Sequence of chain 1.B:
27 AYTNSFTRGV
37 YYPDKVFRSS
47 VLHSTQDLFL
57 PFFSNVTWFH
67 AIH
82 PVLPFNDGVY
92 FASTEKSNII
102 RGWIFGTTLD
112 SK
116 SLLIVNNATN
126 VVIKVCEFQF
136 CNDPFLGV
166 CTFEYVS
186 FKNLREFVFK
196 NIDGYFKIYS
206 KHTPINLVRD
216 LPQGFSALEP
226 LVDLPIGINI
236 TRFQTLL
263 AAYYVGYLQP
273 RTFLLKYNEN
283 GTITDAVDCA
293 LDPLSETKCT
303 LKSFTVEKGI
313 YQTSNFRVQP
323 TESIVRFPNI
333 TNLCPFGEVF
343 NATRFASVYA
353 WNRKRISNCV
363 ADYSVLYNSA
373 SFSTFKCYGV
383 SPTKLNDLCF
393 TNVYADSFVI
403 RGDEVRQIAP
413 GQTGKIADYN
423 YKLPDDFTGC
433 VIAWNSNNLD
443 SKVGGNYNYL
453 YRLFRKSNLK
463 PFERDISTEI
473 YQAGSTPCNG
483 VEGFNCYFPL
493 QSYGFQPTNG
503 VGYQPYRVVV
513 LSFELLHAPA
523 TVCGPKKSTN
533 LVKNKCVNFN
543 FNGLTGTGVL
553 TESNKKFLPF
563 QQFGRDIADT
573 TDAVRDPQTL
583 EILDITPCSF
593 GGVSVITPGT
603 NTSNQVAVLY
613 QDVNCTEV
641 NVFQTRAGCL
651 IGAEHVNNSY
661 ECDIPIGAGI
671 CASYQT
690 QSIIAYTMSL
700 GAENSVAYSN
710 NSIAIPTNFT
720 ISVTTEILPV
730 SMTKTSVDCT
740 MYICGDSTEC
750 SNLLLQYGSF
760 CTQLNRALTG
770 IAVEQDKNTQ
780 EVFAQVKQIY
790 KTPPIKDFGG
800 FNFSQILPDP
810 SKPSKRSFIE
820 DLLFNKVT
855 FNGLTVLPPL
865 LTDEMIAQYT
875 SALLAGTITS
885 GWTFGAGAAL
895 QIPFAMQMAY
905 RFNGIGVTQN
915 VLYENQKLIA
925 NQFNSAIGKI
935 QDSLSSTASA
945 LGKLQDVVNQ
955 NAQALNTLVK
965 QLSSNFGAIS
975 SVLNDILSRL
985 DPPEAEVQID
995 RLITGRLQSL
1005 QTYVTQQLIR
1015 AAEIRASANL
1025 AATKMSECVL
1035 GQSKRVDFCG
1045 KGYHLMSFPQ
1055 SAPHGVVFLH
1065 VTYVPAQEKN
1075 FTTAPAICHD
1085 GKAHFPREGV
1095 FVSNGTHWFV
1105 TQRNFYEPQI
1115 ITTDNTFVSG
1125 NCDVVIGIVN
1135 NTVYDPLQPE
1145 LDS

Binding-site contacts:
Ligand atom C6 contacts residue ASN61 of chain 1.B at 4.1 Å.
Ligand atom C1 contacts residue ASN61 of chain 1.B at 1.4 Å.
Ligand atom C2 contacts residue ASN61 of chain 1.B at 2.5 Å.
Ligand atom O6 contacts residue TYR28 of chain 1.B at 4.2 Å.
Ligand atom N2 contacts residue ASN61 of chain 1.B at 3.0 Å (h-bond).
Ligand atom O7 contacts residue ASN61 of chain 1.B at 3.2 Å (h-bond).
Ligand atom C5 contacts residue ASN61 of chain 1.B at 3.6 Å.
Ligand atom C8 contacts residue ASN61 of chain 1.B at 4.5 Å.
Ligand atom C7 contacts residue ASN61 of chain 1.B at 3.3 Å.
Ligand atom O5 contacts residue ASN61 of chain 1.B at 2.3 Å (h-bond).
Ligand atom O6 contacts residue ASN61 of chain 1.B at 4.3 Å.
Ligand atom C3 contacts residue ASN61 of chain 1.B at 3.8 Å.
Ligand atom C4 contacts residue ASN61 of chain 1.B at 4.2 Å.

The protein below binds the small molecule below.
Small molecule (SMILES): CC(=O)N[C@@H]1[C@@H](O)[C@H](O)[C@@H](CO)O[C@H]1O